Binding-site contacts:
Ligand atom O4 contacts residue TYR491 of chain 2.C at 3.2 Å.
Ligand atom O5 contacts residue TYR491 of chain 2.C at 3.5 Å.
Ligand atom C3 contacts residue ASN493 of chain 2.C at 3.9 Å.
Ligand atom C5 contacts residue TYR491 of chain 2.C at 4.2 Å (hydrophobic).
Ligand atom C5 contacts residue ASN493 of chain 2.C at 3.5 Å.
Ligand atom O5 contacts residue PHE448 of chain 2.C at 4.2 Å.
Ligand atom O5 contacts residue TYR481 of chain 2.C at 3.9 Å.
Ligand atom C6 contacts residue TYR481 of chain 2.C at 3.9 Å (hydrophobic).
Ligand atom C8 contacts residue ASN493 of chain 2.C at 3.6 Å.
Ligand atom C3 contacts residue TYR481 of chain 2.C at 4.3 Å (hydrophobic).
Ligand atom C7 contacts residue TYR491 of chain 2.C at 4.3 Å (hydrophobic).
Ligand atom C4 contacts residue ASN493 of chain 2.C at 4.2 Å.
Ligand atom C6 contacts residue PHE448 of chain 2.C at 4.5 Å (hydrophobic).
Ligand atom C8 contacts residue GLN477 of chain 2.C at 4.1 Å.
Ligand atom C2 contacts residue ASN493 of chain 2.C at 2.7 Å.
Ligand atom O7 contacts residue VAL478 of chain 2.C at 4.5 Å.
Ligand atom C5 contacts residue TYR481 of chain 2.C at 4.1 Å (hydrophobic).
Ligand atom O4 contacts residue TYR481 of chain 2.C at 4.5 Å.
Ligand atom O3 contacts residue TYR481 of chain 2.C at 3.8 Å.
Ligand atom O3 contacts residue TYR491 of chain 2.C at 4.1 Å.
Ligand atom N2 contacts residue TYR491 of chain 2.C at 4.4 Å.
Ligand atom C6 contacts residue ASN493 of chain 2.C at 3.5 Å.
Ligand atom C4 contacts residue TYR481 of chain 2.C at 3.8 Å (hydrophobic).
Ligand atom O6 contacts residue TYR481 of chain 2.C at 4.5 Å.
Ligand atom C4 contacts residue TYR491 of chain 2.C at 3.9 Å (hydrophobic).
Ligand atom C1 contacts residue TYR491 of chain 2.C at 4.0 Å (hydrophobic).
Ligand atom O7 contacts residue GLN477 of chain 2.C at 3.7 Å.
Ligand atom O7 contacts residue ASN493 of chain 2.C at 4.0 Å.
Ligand atom C1 contacts residue TYR481 of chain 2.C at 4.0 Å (hydrophobic).
Ligand atom O5 contacts residue ASN493 of chain 2.C at 2.4 Å (h-bond).
Ligand atom O7 contacts residue TYR491 of chain 2.C at 3.1 Å (h-bond).
Ligand atom C2 contacts residue TYR491 of chain 2.C at 4.3 Å (hydrophobic).
Ligand atom N2 contacts residue ASN493 of chain 2.C at 3.2 Å (h-bond).
Ligand atom O7 contacts residue GLY479 of chain 2.C at 4.4 Å.
Ligand atom C1 contacts residue ASN493 of chain 2.C at 1.4 Å.
Ligand atom C7 contacts residue ASN493 of chain 2.C at 3.4 Å.
Ligand atom C3 contacts residue TYR491 of chain 2.C at 3.6 Å (hydrophobic).

Sequence of chain 2.C:
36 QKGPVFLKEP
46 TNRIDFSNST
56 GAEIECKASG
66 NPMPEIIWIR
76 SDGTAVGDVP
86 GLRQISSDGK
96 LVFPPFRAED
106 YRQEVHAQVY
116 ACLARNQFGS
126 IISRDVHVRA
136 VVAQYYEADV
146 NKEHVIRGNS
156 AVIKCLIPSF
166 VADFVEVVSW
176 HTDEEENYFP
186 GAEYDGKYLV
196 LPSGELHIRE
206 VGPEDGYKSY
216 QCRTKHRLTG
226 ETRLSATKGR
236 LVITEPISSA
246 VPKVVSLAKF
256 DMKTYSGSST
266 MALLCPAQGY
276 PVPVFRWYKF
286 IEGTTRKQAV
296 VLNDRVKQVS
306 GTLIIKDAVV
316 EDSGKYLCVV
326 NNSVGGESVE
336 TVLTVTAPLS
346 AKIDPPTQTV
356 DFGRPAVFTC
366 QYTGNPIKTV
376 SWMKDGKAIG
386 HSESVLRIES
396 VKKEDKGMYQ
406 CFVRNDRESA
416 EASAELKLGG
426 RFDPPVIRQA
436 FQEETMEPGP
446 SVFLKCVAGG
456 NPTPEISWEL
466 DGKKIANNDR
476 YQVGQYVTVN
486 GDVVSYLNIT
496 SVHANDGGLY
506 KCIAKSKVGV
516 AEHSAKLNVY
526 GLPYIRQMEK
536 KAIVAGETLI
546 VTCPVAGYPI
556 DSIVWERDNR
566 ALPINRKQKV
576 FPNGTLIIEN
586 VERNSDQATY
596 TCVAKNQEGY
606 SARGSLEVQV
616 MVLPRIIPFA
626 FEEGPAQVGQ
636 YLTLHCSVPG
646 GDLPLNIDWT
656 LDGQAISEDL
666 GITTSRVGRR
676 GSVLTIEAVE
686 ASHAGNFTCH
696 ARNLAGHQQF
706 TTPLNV

The protein below binds the small molecule below.
Small molecule (SMILES): CC(=O)N[C@H]1[C@H](O[C@H]2[C@H](O)[C@@H](NC(C)=O)CO[C@@H]2CO)O[C@H](CO)[C@@H](O[C@@H]2O[C@H](CO)[C@@H](O)[C@H](O)[C@H]2NC(C)=O)[C@@H]1O